Sequence of chain 1.B:
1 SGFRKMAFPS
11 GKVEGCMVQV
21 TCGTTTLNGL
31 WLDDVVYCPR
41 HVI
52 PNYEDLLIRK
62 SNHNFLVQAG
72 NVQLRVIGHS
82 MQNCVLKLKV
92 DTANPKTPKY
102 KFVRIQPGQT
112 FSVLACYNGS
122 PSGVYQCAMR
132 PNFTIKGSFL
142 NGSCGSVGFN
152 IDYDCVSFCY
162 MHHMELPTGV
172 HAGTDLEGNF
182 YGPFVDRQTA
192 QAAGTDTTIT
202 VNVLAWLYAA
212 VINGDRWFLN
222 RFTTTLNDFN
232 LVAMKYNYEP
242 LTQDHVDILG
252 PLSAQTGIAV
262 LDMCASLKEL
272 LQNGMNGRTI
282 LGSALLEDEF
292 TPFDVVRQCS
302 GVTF

Binding-site contacts:
Ligand atom O1 contacts residue MET165 of chain 1.A at 3.3 Å.
Ligand atom N3 contacts residue SER144 of chain 1.A at 3.6 Å.
Ligand atom CL1 contacts residue MET165 of chain 1.A at 3.6 Å.
Ligand atom CL contacts residue ARG188 of chain 1.A at 3.2 Å.
Ligand atom O1 contacts residue GLU166 of chain 1.A at 3.1 Å (salt-bridge).
Ligand atom CL contacts residue MET49 of chain 1.A at 3.4 Å.
Ligand atom C11 contacts residue LEU141 of chain 1.A at 3.6 Å (hydrophobic).
Ligand atom C7 contacts residue HIS41 of chain 1.A at 3.6 Å.
Ligand atom N3 contacts residue GLU166 of chain 1.A at 3.8 Å.
Ligand atom N3 contacts residue HIS163 of chain 1.A at 2.5 Å (h-bond).
Ligand atom N2 contacts residue ASN142 of chain 1.A at 3.2 Å (h-bond).
Ligand atom C23 contacts residue HIS164 of chain 1.A at 3.5 Å.
Ligand atom C12 contacts residue GLU166 of chain 1.A at 3.6 Å.
Ligand atom C12 contacts residue LEU141 of chain 1.A at 3.8 Å (hydrophobic).
Ligand atom C17 contacts residue ASN142 of chain 1.A at 3.7 Å.
Ligand atom CL1 contacts residue HIS41 of chain 1.A at 3.7 Å.
Ligand atom C11 contacts residue PHE140 of chain 1.A at 3.4 Å (hydrophobic).
Ligand atom C12 contacts residue PHE140 of chain 1.A at 3.8 Å (hydrophobic).
Ligand atom C9 contacts residue ASN142 of chain 1.A at 3.6 Å.
Ligand atom C13 contacts residue PHE140 of chain 1.A at 3.4 Å (hydrophobic).
Ligand atom C13 contacts residue LEU141 of chain 1.A at 3.8 Å (hydrophobic).
Ligand atom C16 contacts residue ASN142 of chain 1.A at 3.4 Å.
Ligand atom C19 contacts residue GLN189 of chain 1.A at 3.8 Å.
Ligand atom C22 contacts residue MET165 of chain 1.A at 3.6 Å (hydrophobic).
Ligand atom C4 contacts residue ASN142 of chain 1.A at 3.8 Å.
Ligand atom C21 contacts residue MET49 of chain 1.A at 3.5 Å (hydrophobic).
Ligand atom C7 contacts residue CYS145 of chain 1.A at 3.7 Å (hydrophobic).
Ligand atom C20 contacts residue GLN189 of chain 1.A at 3.2 Å.
Ligand atom C20 contacts residue DMS1 of chain 1.I at 3.7 Å.
Ligand atom N3 contacts residue PHE140 of chain 1.A at 3.8 Å.
Ligand atom C13 contacts residue GLU166 of chain 1.A at 3.3 Å.
Ligand atom CL1 contacts residue HIS164 of chain 1.A at 3.8 Å.
Ligand atom C23 contacts residue MET165 of chain 1.A at 3.6 Å (hydrophobic).
Ligand atom C22 contacts residue MET49 of chain 1.A at 3.8 Å (hydrophobic).
Ligand atom CL contacts residue GLN189 of chain 1.A at 3.4 Å.
Ligand atom CL1 contacts residue ASP187 of chain 1.A at 3.7 Å.
Ligand atom C11 contacts residue GLU166 of chain 1.A at 3.5 Å.
Ligand atom C10 contacts residue HIS163 of chain 1.A at 3.1 Å.
Ligand atom C11 contacts residue HIS163 of chain 1.A at 3.7 Å.
Ligand atom C10 contacts residue CYS145 of chain 1.A at 3.7 Å (hydrophobic).

Sequence of chain 1.A:
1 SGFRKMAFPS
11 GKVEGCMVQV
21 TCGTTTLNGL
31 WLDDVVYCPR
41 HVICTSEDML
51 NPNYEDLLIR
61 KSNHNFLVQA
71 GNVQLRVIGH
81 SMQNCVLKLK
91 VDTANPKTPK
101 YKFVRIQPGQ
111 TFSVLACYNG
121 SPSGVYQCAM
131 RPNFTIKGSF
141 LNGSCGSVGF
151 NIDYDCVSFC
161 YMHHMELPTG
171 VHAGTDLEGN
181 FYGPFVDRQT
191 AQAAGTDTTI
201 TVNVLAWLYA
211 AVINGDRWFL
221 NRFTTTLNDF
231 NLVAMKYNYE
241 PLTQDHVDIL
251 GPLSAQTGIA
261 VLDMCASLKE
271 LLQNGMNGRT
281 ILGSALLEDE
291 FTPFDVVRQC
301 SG

The small molecule below binds the protein below.
Small molecule (SMILES): CN1CC[C@H](C(=O)N[C@@](C)(C(=O)Nc2cncc3ccccc23)c2ccc(Cl)c(Cl)c2)C1